Binding-site contacts:
Ligand atom C4 contacts residue ASN215 of chain 1.C at 4.2 Å.
Ligand atom C5 contacts residue THR217 of chain 1.C at 3.3 Å.
Ligand atom O5 contacts residue PHE218 of chain 1.C at 4.2 Å.
Ligand atom O6 contacts residue PHE218 of chain 1.C at 3.9 Å.
Ligand atom C5 contacts residue ASN215 of chain 1.C at 3.7 Å.
Ligand atom C6 contacts residue THR217 of chain 1.C at 3.8 Å.
Ligand atom C1 contacts residue THR217 of chain 1.C at 3.2 Å.
Ligand atom C3 contacts residue ASN215 of chain 1.C at 3.8 Å.
Ligand atom C1 contacts residue ASN215 of chain 1.C at 1.5 Å.
Ligand atom C4 contacts residue THR217 of chain 1.C at 4.5 Å.
Ligand atom C8 contacts residue ASN215 of chain 1.C at 3.9 Å.
Ligand atom O5 contacts residue THR217 of chain 1.C at 3.2 Å (h-bond).
Ligand atom C7 contacts residue ASN215 of chain 1.C at 3.7 Å.
Ligand atom O6 contacts residue THR217 of chain 1.C at 2.5 Å (h-bond).
Ligand atom C8 contacts residue THR217 of chain 1.C at 3.7 Å.
Ligand atom N2 contacts residue ASN215 of chain 1.C at 3.0 Å (h-bond).
Ligand atom C3 contacts residue THR217 of chain 1.C at 4.5 Å.
Ligand atom C2 contacts residue THR217 of chain 1.C at 4.3 Å.
Ligand atom C2 contacts residue ASN215 of chain 1.C at 2.5 Å.
Ligand atom O5 contacts residue ASN215 of chain 1.C at 2.4 Å (h-bond).
Ligand atom O6 contacts residue THR219 of chain 1.C at 4.1 Å.

Sequence of chain 1.C:
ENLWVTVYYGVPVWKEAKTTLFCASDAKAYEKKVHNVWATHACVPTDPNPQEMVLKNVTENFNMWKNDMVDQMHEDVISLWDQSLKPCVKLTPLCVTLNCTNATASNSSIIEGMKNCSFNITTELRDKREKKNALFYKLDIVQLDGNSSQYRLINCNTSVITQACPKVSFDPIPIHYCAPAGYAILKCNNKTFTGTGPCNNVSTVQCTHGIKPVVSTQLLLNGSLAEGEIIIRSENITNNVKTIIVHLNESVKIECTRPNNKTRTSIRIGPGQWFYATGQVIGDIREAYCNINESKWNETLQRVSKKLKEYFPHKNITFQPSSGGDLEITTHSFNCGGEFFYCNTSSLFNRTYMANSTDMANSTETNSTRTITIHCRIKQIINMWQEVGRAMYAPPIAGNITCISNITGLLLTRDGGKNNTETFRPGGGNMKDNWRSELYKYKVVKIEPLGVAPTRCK

A protein and the small-molecule ligand that binds it are described below.
Small molecule (SMILES): CC(=O)N[C@H]1[C@H](O[C@H]2[C@H](O)[C@@H](NC(C)=O)CO[C@@H]2CO)O[C@H](CO)[C@@H](O[C@@H]2O[C@H](CO)[C@@H](O)[C@H](O)[C@@H]2O)[C@@H]1O